Binding-site contacts:
Ligand atom C14 contacts residue ALA288 of chain 1.A at 3.8 Å (hydrophobic).
Ligand atom C9 contacts residue TRP117 of chain 1.A at 3.6 Å (hydrophobic).
Ligand atom O19 contacts residue MET193 of chain 1.A at 3.3 Å.
Ligand atom C12 contacts residue ASP116 of chain 1.A at 3.7 Å.
Ligand atom C13 contacts residue TRP46 of chain 1.A at 3.9 Å (hydrophobic).
Ligand atom C12 contacts residue HIS313 of chain 1.A at 3.5 Å.
Ligand atom C20 contacts residue MET193 of chain 1.A at 3.9 Å (hydrophobic).
Ligand atom C6 contacts residue LEU289 of chain 1.A at 3.8 Å (hydrophobic).
Ligand atom C25 contacts residue MET193 of chain 1.A at 3.5 Å (hydrophobic).
Ligand atom C4 contacts residue GLN168 of chain 1.A at 3.4 Å.
Ligand atom C15 contacts residue PHE205 of chain 1.A at 3.7 Å (hydrophobic).
Ligand atom O29 contacts residue GLY195 of chain 1.A at 3.1 Å.
Ligand atom C25 contacts residue PHE205 of chain 1.A at 3.7 Å (hydrophobic).
Ligand atom C17 contacts residue MET193 of chain 1.A at 3.7 Å (hydrophobic).
Ligand atom O30 contacts residue LEU224 of chain 1.A at 3.8 Å.
Ligand atom C8 contacts residue TRP117 of chain 1.A at 3.3 Å (hydrophobic).
Ligand atom C23 contacts residue MET193 of chain 1.A at 3.6 Å (hydrophobic).
Ligand atom C26 contacts residue ASP116 of chain 1.A at 3.4 Å.
Ligand atom C24 contacts residue MET193 of chain 1.A at 3.2 Å (hydrophobic).
Ligand atom C26 contacts residue TYR252 of chain 1.A at 3.3 Å (hydrophobic).
Ligand atom C3 contacts residue TRP117 of chain 1.A at 3.5 Å (hydrophobic).
Ligand atom C21 contacts residue HIS313 of chain 1.A at 3.9 Å.
Ligand atom C13 contacts residue ASP116 of chain 1.A at 3.8 Å.
Ligand atom C22 contacts residue TRP314 of chain 1.A at 3.6 Å (hydrophobic).
Ligand atom C14 contacts residue TYR167 of chain 1.A at 3.5 Å (hydrophobic).
Ligand atom C13 contacts residue TYR252 of chain 1.A at 3.8 Å (hydrophobic).
Ligand atom C26 contacts residue TYR167 of chain 1.A at 3.2 Å (hydrophobic).
Ligand atom N18 contacts residue ASP116 of chain 1.A at 2.7 Å (salt-bridge).
Ligand atom O19 contacts residue PHE205 of chain 1.A at 3.5 Å.
Ligand atom C5 contacts residue PHE165 of chain 1.A at 3.7 Å (hydrophobic).
Ligand atom C2 contacts residue ASP116 of chain 1.A at 3.7 Å.
Ligand atom O27 contacts residue TYR167 of chain 1.A at 2.3 Å (h-bond).
Ligand atom C21 contacts residue TRP314 of chain 1.A at 3.9 Å (hydrophobic).
Ligand atom N18 contacts residue TYR252 of chain 1.A at 3.7 Å.
Ligand atom C17 contacts residue TRP46 of chain 1.A at 3.9 Å (hydrophobic).
Ligand atom C12 contacts residue TRP46 of chain 1.A at 3.1 Å (hydrophobic).
Ligand atom C10 contacts residue TYR167 of chain 1.A at 3.9 Å (hydrophobic).
Ligand atom C2 contacts residue TRP117 of chain 1.A at 3.6 Å (hydrophobic).
Ligand atom N11 contacts residue ASP116 of chain 1.A at 3.0 Å (salt-bridge).
Ligand atom O27 contacts residue TYR252 of chain 1.A at 2.9 Å (h-bond).

A small-molecule ligand and the protein it binds are described below.
Small molecule (SMILES): O=C(NC1CCC(Oc2ccc(C(=O)O)cc2)CC1)NC12CC3CC(CC(C3)C1)C2

Sequence of chain 1.A:
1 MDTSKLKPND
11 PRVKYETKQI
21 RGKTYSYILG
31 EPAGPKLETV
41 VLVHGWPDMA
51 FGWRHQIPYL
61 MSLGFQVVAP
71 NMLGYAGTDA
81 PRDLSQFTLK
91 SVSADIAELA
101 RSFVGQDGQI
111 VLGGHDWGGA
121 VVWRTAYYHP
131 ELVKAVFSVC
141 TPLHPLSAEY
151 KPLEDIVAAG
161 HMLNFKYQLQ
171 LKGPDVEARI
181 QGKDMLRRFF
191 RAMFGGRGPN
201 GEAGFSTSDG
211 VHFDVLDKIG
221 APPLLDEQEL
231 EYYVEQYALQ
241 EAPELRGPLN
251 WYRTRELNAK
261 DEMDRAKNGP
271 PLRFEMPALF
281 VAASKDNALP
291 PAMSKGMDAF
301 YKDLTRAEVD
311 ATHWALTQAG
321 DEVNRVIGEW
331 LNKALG